Binding-site contacts:
Ligand atom O2 contacts residue PHE248 of chain 1.A at 3.9 Å.
Ligand atom CBE contacts residue TYR330 of chain 1.A at 4.4 Å (hydrophobic).
Ligand atom CBE contacts residue VAL245 of chain 1.A at 4.3 Å (hydrophobic).
Ligand atom CBF contacts residue TYR330 of chain 1.A at 3.7 Å (hydrophobic).
Ligand atom CBH contacts residue TYR330 of chain 1.A at 4.3 Å (hydrophobic).
Ligand atom CBD contacts residue TYR330 of chain 1.A at 4.0 Å (hydrophobic).
Ligand atom CBI contacts residue ILE333 of chain 1.A at 4.3 Å (hydrophobic).
Ligand atom CBI contacts residue TYR330 of chain 1.A at 4.5 Å (hydrophobic).
Ligand atom CBA contacts residue PHE248 of chain 1.A at 4.4 Å (hydrophobic).
Ligand atom CAY contacts residue THR249 of chain 1.A at 3.7 Å.
Ligand atom CBG contacts residue VAL245 of chain 1.A at 4.1 Å (hydrophobic).
Ligand atom CBG contacts residue TYR330 of chain 1.A at 4.4 Å (hydrophobic).
Ligand atom CBB contacts residue THR249 of chain 1.A at 3.9 Å.
Ligand atom CAZ contacts residue THR249 of chain 1.A at 4.2 Å.
Ligand atom O2 contacts residue PRO250 of chain 1.A at 4.3 Å.
Ligand atom CBA contacts residue THR249 of chain 1.A at 4.1 Å.
Ligand atom CBI contacts residue ALA334 of chain 1.A at 4.5 Å (hydrophobic).
Ligand atom CBD contacts residue THR249 of chain 1.A at 4.4 Å.
Ligand atom CBC contacts residue THR249 of chain 1.A at 3.4 Å.
Ligand atom O2 contacts residue THR249 of chain 1.A at 4.1 Å.

This protein binds this small molecule.
Small molecule (SMILES): CCCCCCCCCCCCOC[C@H]1O[C@H](O[C@H]2O[C@H](CO)[C@@H](O)[C@H](O)[C@H]2O)[C@H](O)[C@@H](O)[C@@H]1O

Sequence of chain 1.A:
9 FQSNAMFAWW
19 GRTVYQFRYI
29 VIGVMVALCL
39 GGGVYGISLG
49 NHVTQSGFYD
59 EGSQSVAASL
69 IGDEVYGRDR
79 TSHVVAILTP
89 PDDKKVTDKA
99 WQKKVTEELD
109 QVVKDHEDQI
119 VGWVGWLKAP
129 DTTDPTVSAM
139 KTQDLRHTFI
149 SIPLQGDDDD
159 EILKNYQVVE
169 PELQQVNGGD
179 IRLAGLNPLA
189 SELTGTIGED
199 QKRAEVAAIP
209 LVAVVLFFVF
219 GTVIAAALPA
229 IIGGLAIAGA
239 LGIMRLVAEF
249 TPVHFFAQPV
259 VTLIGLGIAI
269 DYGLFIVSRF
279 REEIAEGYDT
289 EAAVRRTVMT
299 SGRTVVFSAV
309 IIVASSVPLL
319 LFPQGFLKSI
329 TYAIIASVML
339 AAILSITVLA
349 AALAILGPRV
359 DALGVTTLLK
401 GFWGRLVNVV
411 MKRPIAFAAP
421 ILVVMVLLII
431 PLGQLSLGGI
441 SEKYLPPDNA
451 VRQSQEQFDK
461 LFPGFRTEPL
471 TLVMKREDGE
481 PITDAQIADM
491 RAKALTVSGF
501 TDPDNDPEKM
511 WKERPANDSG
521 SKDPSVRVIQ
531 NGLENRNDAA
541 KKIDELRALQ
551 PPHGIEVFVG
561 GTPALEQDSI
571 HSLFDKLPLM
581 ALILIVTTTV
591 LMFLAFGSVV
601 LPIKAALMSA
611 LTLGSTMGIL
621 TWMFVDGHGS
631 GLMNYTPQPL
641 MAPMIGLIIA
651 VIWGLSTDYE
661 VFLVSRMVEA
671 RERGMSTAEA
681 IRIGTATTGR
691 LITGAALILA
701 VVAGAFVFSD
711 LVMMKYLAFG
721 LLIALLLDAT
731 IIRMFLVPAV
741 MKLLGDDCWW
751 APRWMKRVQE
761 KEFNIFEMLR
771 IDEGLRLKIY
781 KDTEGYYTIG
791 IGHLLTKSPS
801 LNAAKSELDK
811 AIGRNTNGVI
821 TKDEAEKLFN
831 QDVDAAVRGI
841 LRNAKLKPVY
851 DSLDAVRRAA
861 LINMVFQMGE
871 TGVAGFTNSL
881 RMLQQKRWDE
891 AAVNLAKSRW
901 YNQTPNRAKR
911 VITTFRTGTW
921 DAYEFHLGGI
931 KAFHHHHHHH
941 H